The small molecule below binds the protein below.
Small molecule (SMILES): OC[C@@]1(O)OC[C@H](O)[C@@H]1O

Sequence of chain 4.A:
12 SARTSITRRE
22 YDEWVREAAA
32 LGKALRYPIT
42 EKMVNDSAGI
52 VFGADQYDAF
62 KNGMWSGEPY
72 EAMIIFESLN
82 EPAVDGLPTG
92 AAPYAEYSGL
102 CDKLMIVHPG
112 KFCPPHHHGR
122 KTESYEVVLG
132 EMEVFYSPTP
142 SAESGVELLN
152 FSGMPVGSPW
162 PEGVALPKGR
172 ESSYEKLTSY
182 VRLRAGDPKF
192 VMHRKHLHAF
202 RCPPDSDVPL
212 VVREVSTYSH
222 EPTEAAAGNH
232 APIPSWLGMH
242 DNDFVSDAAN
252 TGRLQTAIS

Binding-site contacts:
Ligand atom C4 contacts residue TYR175 of chain 4.A at 3.8 Å (hydrophobic).
Ligand atom O1 contacts residue TRP161 of chain 4.A at 4.3 Å.
Ligand atom C5 contacts residue TRP161 of chain 4.A at 4.2 Å (hydrophobic).
Ligand atom O3 contacts residue TRP161 of chain 4.A at 4.3 Å.
Ligand atom O3 contacts residue GLU176 of chain 4.A at 3.7 Å.
Ligand atom O3 contacts residue TYR175 of chain 4.A at 4.3 Å.
Ligand atom C4 contacts residue GLU176 of chain 4.A at 3.9 Å.
Ligand atom C4 contacts residue TRP161 of chain 4.A at 3.7 Å (hydrophobic).
Ligand atom C5 contacts residue LEU167 of chain 4.A at 4.3 Å (hydrophobic).
Ligand atom C3 contacts residue TRP161 of chain 4.A at 3.6 Å (hydrophobic).
Ligand atom C1 contacts residue TRP161 of chain 4.A at 3.5 Å (hydrophobic).
Ligand atom O4 contacts residue GLU176 of chain 4.A at 2.8 Å (salt-bridge).
Ligand atom C5 contacts residue GLU176 of chain 4.A at 3.9 Å.
Ligand atom O4 contacts residue TYR175 of chain 4.A at 3.3 Å (h-bond).
Ligand atom C2 contacts residue TRP161 of chain 4.A at 4.2 Å (hydrophobic).